Binding-site contacts:
Ligand atom N contacts residue PRO114 of chain 1.C at 3.0 Å (h-bond).
Ligand atom CB contacts residue TYR116 of chain 1.C at 3.3 Å (hydrophobic).
Ligand atom CD contacts residue ASP117 of chain 1.C at 3.5 Å.
Ligand atom O contacts residue HIS115 of chain 1.C at 3.4 Å.
Ligand atom CG contacts residue ASP117 of chain 1.C at 3.5 Å.
Ligand atom OG contacts residue TYR118 of chain 1.C at 3.0 Å (h-bond).
Ligand atom O contacts residue TRP71 of chain 1.C at 3.4 Å.
Ligand atom CA contacts residue TYR116 of chain 1.C at 3.4 Å (hydrophobic).
Ligand atom N contacts residue SER50 of chain 1.C at 3.3 Å (h-bond).
Ligand atom O contacts residue HIS115 of chain 1.C at 3.5 Å.
Ligand atom OG contacts residue SER59 of chain 1.C at 3.1 Å (h-bond).
Ligand atom CA contacts residue ARG133 of chain 1.C at 3.5 Å.
Ligand atom O contacts residue ARG133 of chain 1.C at 2.8 Å (salt-bridge).
Ligand atom OG contacts residue VAL51 of chain 1.C at 3.2 Å.
Ligand atom CG contacts residue VAL51 of chain 1.C at 3.2 Å (hydrophobic).
Ligand atom CA contacts residue PRO114 of chain 1.C at 3.5 Å (hydrophobic).
Ligand atom CA contacts residue GLU99 of chain 1.C at 3.5 Å.
Ligand atom CB contacts residue VAL52 of chain 1.C at 3.2 Å (hydrophobic).
Ligand atom CB contacts residue SER50 of chain 1.C at 3.5 Å.
Ligand atom CA contacts residue TRP71 of chain 1.C at 3.4 Å (hydrophobic).
Ligand atom CB contacts residue TYR116 of chain 1.C at 3.4 Å (hydrophobic).
Ligand atom C contacts residue TRP71 of chain 1.C at 3.5 Å (hydrophobic).
Ligand atom N contacts residue TRP71 of chain 1.C at 3.3 Å.
Ligand atom O contacts residue TYR112 of chain 1.C at 2.8 Å (h-bond).
Ligand atom OG contacts residue SER50 of chain 1.C at 3.0 Å (h-bond).
Ligand atom N contacts residue TYR112 of chain 1.C at 3.0 Å (h-bond).
Ligand atom O contacts residue VAL51 of chain 1.C at 3.4 Å.
Ligand atom O contacts residue VAL52 of chain 1.C at 3.1 Å (h-bond).
Ligand atom OG contacts residue GLU99 of chain 1.C at 3.5 Å.
Ligand atom OG contacts residue GLY100 of chain 1.C at 2.6 Å (h-bond).
Ligand atom CB contacts residue ARG65 of chain 1.C at 3.5 Å.
Ligand atom CA contacts residue TYR112 of chain 1.C at 3.4 Å (hydrophobic).
Ligand atom C contacts residue TYR112 of chain 1.C at 3.4 Å (hydrophobic).
Ligand atom N contacts residue GLU99 of chain 1.C at 3.0 Å (salt-bridge).
Ligand atom OG contacts residue TYR116 of chain 1.C at 3.0 Å (h-bond).
Ligand atom CD contacts residue TYR112 of chain 1.C at 3.1 Å (hydrophobic).
Ligand atom OG contacts residue GLU113 of chain 1.C at 3.5 Å.
Ligand atom CG contacts residue TRP215 of chain 1.C at 3.4 Å (hydrophobic).
Ligand atom CB contacts residue TYR112 of chain 1.C at 3.5 Å (hydrophobic).
Ligand atom CB contacts residue SER59 of chain 1.C at 3.4 Å.

Sequence of chain 1.C:
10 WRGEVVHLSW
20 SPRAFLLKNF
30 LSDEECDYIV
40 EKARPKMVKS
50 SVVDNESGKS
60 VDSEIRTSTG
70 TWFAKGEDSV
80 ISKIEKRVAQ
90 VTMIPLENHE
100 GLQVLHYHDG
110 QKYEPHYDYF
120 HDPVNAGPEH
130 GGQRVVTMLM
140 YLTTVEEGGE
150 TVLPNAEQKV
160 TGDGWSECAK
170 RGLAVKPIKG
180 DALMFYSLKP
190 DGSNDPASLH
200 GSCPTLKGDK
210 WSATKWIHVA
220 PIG

The protein below binds the small molecule below.
Small molecule (SMILES): O=C[C@H](CO)NC(=O)[C@@H]1CCCN1C(=O)[C@H](CO)NC(=O)[C@@H]1CCCN1C(=O)[C@H](CO)NC(=O)[C@@H]1CCCN1C(=O)[C@H](CO)NC(=O)[C@@H]1CCCN1